The small molecule below binds the protein below.
Small molecule (SMILES): CC(C)C[C@H](CP(=O)(O)[C@@H](N)c1ccccc1)C(=O)O

Sequence of chain 1.J:
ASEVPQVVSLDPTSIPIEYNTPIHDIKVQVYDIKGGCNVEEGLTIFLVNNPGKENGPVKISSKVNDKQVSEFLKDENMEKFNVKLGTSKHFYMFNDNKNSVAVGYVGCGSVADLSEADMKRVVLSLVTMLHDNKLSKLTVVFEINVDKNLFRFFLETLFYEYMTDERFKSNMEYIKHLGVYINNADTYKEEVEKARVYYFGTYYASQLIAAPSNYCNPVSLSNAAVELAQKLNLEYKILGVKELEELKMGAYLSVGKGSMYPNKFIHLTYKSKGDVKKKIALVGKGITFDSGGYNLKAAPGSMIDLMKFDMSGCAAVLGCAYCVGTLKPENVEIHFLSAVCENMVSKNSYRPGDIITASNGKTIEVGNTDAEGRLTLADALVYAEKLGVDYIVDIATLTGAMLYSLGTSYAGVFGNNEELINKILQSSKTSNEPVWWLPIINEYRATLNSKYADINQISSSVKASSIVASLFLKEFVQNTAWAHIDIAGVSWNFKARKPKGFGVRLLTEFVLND

Binding-site contacts:
Ligand atom O20 contacts residue GLY405 of chain 1.J at 2.1 Å (h-bond).
Ligand atom C18 contacts residue PHE314 of chain 1.J at 3.6 Å (hydrophobic).
Ligand atom P08 contacts residue ASP375 of chain 1.J at 3.4 Å.
Ligand atom O09 contacts residue ZN1 of chain 1.NC at 2.4 Å.
Ligand atom C11 contacts residue LYS290 of chain 1.J at 3.7 Å.
Ligand atom N12 contacts residue LYS290 of chain 1.J at 3.4 Å (salt-bridge).
Ligand atom C15 contacts residue MET312 of chain 1.J at 3.6 Å (hydrophobic).
Ligand atom O09 contacts residue ASP375 of chain 1.J at 3.0 Å (salt-bridge).
Ligand atom C16 contacts residue MET308 of chain 1.J at 3.6 Å (hydrophobic).
Ligand atom O09 contacts residue ZN1 of chain 1.OC at 2.5 Å.
Ligand atom N12 contacts residue ASP315 of chain 1.J at 2.8 Å (salt-bridge).
Ligand atom O09 contacts residue LYS290 of chain 1.J at 3.3 Å (salt-bridge).
Ligand atom N12 contacts residue ZN1 of chain 1.NC at 2.1 Å.
Ligand atom O10 contacts residue ASP375 of chain 1.J at 3.1 Å (salt-bridge).
Ligand atom P08 contacts residue CO31 of chain 1.MC at 3.7 Å.
Ligand atom O10 contacts residue LYS302 of chain 1.J at 2.5 Å (salt-bridge).
Ligand atom C16 contacts residue GLY405 of chain 1.J at 3.7 Å.
Ligand atom P08 contacts residue ZN1 of chain 1.OC at 2.9 Å.
Ligand atom P08 contacts residue ZN1 of chain 1.NC at 3.2 Å.
Ligand atom P08 contacts residue LEU403 of chain 1.J at 3.6 Å.
Ligand atom C17 contacts residue PHE314 of chain 1.J at 3.5 Å (hydrophobic).
Ligand atom C07 contacts residue CO31 of chain 1.MC at 3.3 Å.
Ligand atom C19 contacts residue GLY405 of chain 1.J at 3.2 Å.
Ligand atom N12 contacts residue THR402 of chain 1.J at 3.5 Å (h-bond).
Ligand atom C14 contacts residue LYS302 of chain 1.J at 3.5 Å.
Ligand atom C11 contacts residue THR402 of chain 1.J at 3.2 Å.
Ligand atom O09 contacts residue GLU377 of chain 1.J at 3.0 Å (salt-bridge).
Ligand atom O21 contacts residue GLY405 of chain 1.J at 3.7 Å.
Ligand atom O09 contacts residue CO31 of chain 1.MC at 2.5 Å (h-bond).
Ligand atom C11 contacts residue LEU403 of chain 1.J at 3.7 Å (hydrophobic).
Ligand atom O10 contacts residue ASP295 of chain 1.J at 3.2 Å (salt-bridge).
Ligand atom N12 contacts residue ASP295 of chain 1.J at 3.0 Å (salt-bridge).
Ligand atom O20 contacts residue THR404 of chain 1.J at 2.9 Å.
Ligand atom C17 contacts residue ALA493 of chain 1.J at 3.8 Å (hydrophobic).
Ligand atom C07 contacts residue LEU403 of chain 1.J at 2.8 Å (hydrophobic).
Ligand atom O09 contacts residue ASP295 of chain 1.J at 3.5 Å (salt-bridge).
Ligand atom P08 contacts residue ASP295 of chain 1.J at 3.7 Å.
Ligand atom O10 contacts residue ZN1 of chain 1.OC at 2.2 Å.
Ligand atom C18 contacts residue THR402 of chain 1.J at 3.5 Å.
Ligand atom C11 contacts residue ZN1 of chain 1.NC at 3.0 Å.